A small-molecule ligand and the protein it binds are described below.
Small molecule (SMILES): Cc1nc2ccccc2nc1CC[C@H]1CCN(c2ccccn2)C1

Binding-site contacts:
Ligand atom C20 contacts residue GLN280 of chain 1.B at 3.8 Å.
Ligand atom C17 contacts residue PHE283 of chain 1.B at 3.6 Å (hydrophobic).
Ligand atom C8 contacts residue MET267 of chain 1.B at 3.8 Å (hydrophobic).
Ligand atom C5 contacts residue MET267 of chain 1.B at 3.8 Å (hydrophobic).
Ligand atom C22 contacts residue PHE250 of chain 1.B at 3.8 Å (hydrophobic).
Ligand atom N21 contacts residue GLN280 of chain 1.B at 3.0 Å (h-bond).
Ligand atom C6 contacts residue PRO266 of chain 1.B at 3.6 Å (hydrophobic).
Ligand atom C12 contacts residue ILE246 of chain 1.B at 3.4 Å (hydrophobic).
Ligand atom C11 contacts residue MET267 of chain 1.B at 3.6 Å (hydrophobic).
Ligand atom C16 contacts residue PHE283 of chain 1.B at 3.6 Å (hydrophobic).
Ligand atom C10 contacts residue GLY279 of chain 1.B at 3.5 Å.
Ligand atom N2 contacts residue MET267 of chain 1.B at 3.7 Å.
Ligand atom C6 contacts residue LYS272 of chain 1.B at 3.8 Å.
Ligand atom C3 contacts residue TYR247 of chain 1.B at 3.7 Å (hydrophobic).
Ligand atom C6 contacts residue GLU275 of chain 1.B at 3.7 Å.
Ligand atom C4 contacts residue MET267 of chain 1.B at 3.9 Å (hydrophobic).
Ligand atom C1 contacts residue TYR247 of chain 1.B at 3.6 Å (hydrophobic).
Ligand atom C3 contacts residue MET267 of chain 1.B at 3.5 Å (hydrophobic).
Ligand atom C14 contacts residue LEU229 of chain 1.B at 3.5 Å (hydrophobic).
Ligand atom C1 contacts residue VAL276 of chain 1.B at 3.7 Å (hydrophobic).
Ligand atom C15 contacts residue GLN280 of chain 1.B at 3.5 Å.
Ligand atom C15 contacts residue ILE246 of chain 1.B at 3.6 Å (hydrophobic).
Ligand atom N18 contacts residue PHE283 of chain 1.B at 3.5 Å.
Ligand atom N7 contacts residue MET267 of chain 1.B at 3.6 Å.
Ligand atom N7 contacts residue TYR247 of chain 1.B at 3.7 Å.
Ligand atom C5 contacts residue PRO266 of chain 1.B at 3.6 Å (hydrophobic).
Ligand atom C1 contacts residue MET267 of chain 1.B at 3.7 Å (hydrophobic).
Ligand atom N7 contacts residue GLY279 of chain 1.B at 3.4 Å.
Ligand atom N2 contacts residue TYR247 of chain 1.B at 2.8 Å (h-bond).
Ligand atom C19 contacts residue PHE283 of chain 1.B at 3.7 Å (hydrophobic).
Ligand atom C3 contacts residue GLY279 of chain 1.B at 3.5 Å.
Ligand atom C9 contacts residue GLY279 of chain 1.B at 3.4 Å.
Ligand atom N21 contacts residue PHE283 of chain 1.B at 3.8 Å.
Ligand atom C13 contacts residue ILE246 of chain 1.B at 3.7 Å (hydrophobic).
Ligand atom C11 contacts residue TYR247 of chain 1.B at 3.1 Å (hydrophobic).
Ligand atom C23 contacts residue PHE250 of chain 1.B at 3.9 Å (hydrophobic).
Ligand atom C24 contacts residue PHE283 of chain 1.B at 3.3 Å (hydrophobic).
Ligand atom C12 contacts residue VAL232 of chain 1.B at 3.4 Å (hydrophobic).
Ligand atom C4 contacts residue GLY279 of chain 1.B at 3.7 Å.
Ligand atom C23 contacts residue GLN280 of chain 1.B at 3.7 Å.

Sequence of chain 1.B:
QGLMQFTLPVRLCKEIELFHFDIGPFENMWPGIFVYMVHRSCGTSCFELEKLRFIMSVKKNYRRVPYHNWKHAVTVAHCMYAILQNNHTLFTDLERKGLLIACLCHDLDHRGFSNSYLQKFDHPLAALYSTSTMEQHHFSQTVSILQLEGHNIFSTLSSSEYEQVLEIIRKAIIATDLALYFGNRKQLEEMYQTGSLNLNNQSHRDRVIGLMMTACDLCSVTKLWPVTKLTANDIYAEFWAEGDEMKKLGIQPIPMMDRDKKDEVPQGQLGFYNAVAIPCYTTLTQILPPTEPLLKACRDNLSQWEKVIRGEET